Sequence of chain 1.B:
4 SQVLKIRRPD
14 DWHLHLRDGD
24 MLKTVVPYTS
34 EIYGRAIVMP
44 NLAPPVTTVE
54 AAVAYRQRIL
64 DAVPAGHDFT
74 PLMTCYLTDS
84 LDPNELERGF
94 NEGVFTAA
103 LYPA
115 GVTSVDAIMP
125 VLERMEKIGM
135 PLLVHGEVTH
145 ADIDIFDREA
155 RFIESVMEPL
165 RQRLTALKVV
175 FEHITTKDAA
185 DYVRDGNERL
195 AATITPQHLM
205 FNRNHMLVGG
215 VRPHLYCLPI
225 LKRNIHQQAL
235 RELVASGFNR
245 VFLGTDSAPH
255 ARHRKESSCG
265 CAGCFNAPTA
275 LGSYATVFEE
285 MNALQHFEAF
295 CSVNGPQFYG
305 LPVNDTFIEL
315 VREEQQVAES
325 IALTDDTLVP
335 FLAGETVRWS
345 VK

The small molecule below binds the protein below.
Small molecule (SMILES): NC(=O)N[C@@H](CC(=O)O)C(=O)O

Binding-site contacts:
Ligand atom N3 contacts residue LEU222 of chain 1.B at 2.7 Å (h-bond).
Ligand atom O2 contacts residue ALA266 of chain 1.B at 3.2 Å.
Ligand atom O62 contacts residue ALA266 of chain 1.B at 3.3 Å (h-bond).
Ligand atom N1 contacts residue DOR1 of chain 1.J at 0.6 Å (h-bond).
Ligand atom O5 contacts residue ZN1 of chain 1.G at 1.9 Å.
Ligand atom O4 contacts residue HIS18 of chain 1.B at 3.4 Å (h-bond).
Ligand atom C2 contacts residue LEU222 of chain 1.B at 3.5 Å (hydrophobic).
Ligand atom O5 contacts residue KCX102 of chain 1.B at 3.3 Å (h-bond).
Ligand atom O5 contacts residue DOR1 of chain 1.J at 1.1 Å (h-bond).
Ligand atom C4 contacts residue KCX102 of chain 1.B at 3.3 Å.
Ligand atom O2 contacts residue LEU222 of chain 1.B at 2.7 Å (h-bond).
Ligand atom O62 contacts residue HIS254 of chain 1.B at 3.5 Å (h-bond).
Ligand atom O62 contacts residue DOR1 of chain 1.J at 0.5 Å (h-bond).
Ligand atom C4 contacts residue ZN1 of chain 1.H at 3.0 Å.
Ligand atom O2 contacts residue DOR1 of chain 1.J at 0.6 Å (h-bond).
Ligand atom O62 contacts residue ALA252 of chain 1.B at 3.6 Å.
Ligand atom C4 contacts residue ZN1 of chain 1.G at 2.5 Å.
Ligand atom O2 contacts residue CYS221 of chain 1.B at 3.4 Å.
Ligand atom O4 contacts residue ZN1 of chain 1.H at 1.9 Å.
Ligand atom O61 contacts residue HIS18 of chain 1.B at 3.1 Å.
Ligand atom C61 contacts residue DOR1 of chain 1.J at 0.6 Å.
Ligand atom C2 contacts residue DOR1 of chain 1.J at 0.3 Å.
Ligand atom O4 contacts residue KCX102 of chain 1.B at 3.0 Å (h-bond).
Ligand atom O5 contacts residue HIS139 of chain 1.B at 2.8 Å (h-bond).
Ligand atom O61 contacts residue ASN44 of chain 1.B at 2.9 Å (h-bond).
Ligand atom N1 contacts residue ALA266 of chain 1.B at 3.3 Å (h-bond).
Ligand atom N3 contacts residue DOR1 of chain 1.J at 1.4 Å (h-bond).
Ligand atom O2 contacts residue GLY267 of chain 1.B at 3.5 Å (h-bond).
Ligand atom C5 contacts residue DOR1 of chain 1.J at 0.8 Å.
Ligand atom O62 contacts residue ARG20 of chain 1.B at 3.0 Å (salt-bridge).
Ligand atom O4 contacts residue ASP250 of chain 1.B at 2.9 Å (salt-bridge).
Ligand atom O61 contacts residue DOR1 of chain 1.J at 0.6 Å (h-bond).
Ligand atom O4 contacts residue DOR1 of chain 1.J at 2.6 Å.
Ligand atom O4 contacts residue ZN1 of chain 1.G at 2.5 Å.
Ligand atom C6 contacts residue DOR1 of chain 1.J at 0.5 Å.
Ligand atom O4 contacts residue HIS16 of chain 1.B at 3.7 Å.
Ligand atom N3 contacts residue ASP250 of chain 1.B at 2.7 Å (salt-bridge).
Ligand atom O4 contacts residue HIS177 of chain 1.B at 3.6 Å (h-bond).
Ligand atom O61 contacts residue ARG20 of chain 1.B at 3.0 Å (salt-bridge).
Ligand atom C4 contacts residue DOR1 of chain 1.J at 1.6 Å.